Binding-site contacts:
Ligand atom N2 contacts residue GLU92 of chain 1.A at 3.9 Å.
Ligand atom C6 contacts residue GLY97 of chain 1.A at 3.7 Å.
Ligand atom C1 contacts residue LEU144 of chain 1.A at 3.4 Å (hydrophobic).
Ligand atom F2 contacts residue ALA154 of chain 1.A at 3.8 Å.
Ligand atom N5 contacts residue LEU144 of chain 1.A at 3.7 Å.
Ligand atom C12 contacts residue LEU20 of chain 1.A at 3.5 Å (hydrophobic).
Ligand atom N2 contacts residue ALA94 of chain 1.A at 3.0 Å (h-bond).
Ligand atom C1 contacts residue ALA41 of chain 1.A at 3.9 Å (hydrophobic).
Ligand atom C15 contacts residue LEU144 of chain 1.A at 3.6 Å (hydrophobic).
Ligand atom C9 contacts residue LEU144 of chain 1.A at 3.8 Å (hydrophobic).
Ligand atom O1 contacts residue ARG18 of chain 1.A at 2.9 Å (salt-bridge).
Ligand atom N1 contacts residue LEU75 of chain 1.A at 3.7 Å.
Ligand atom F1 contacts residue VAL28 of chain 1.A at 3.2 Å.
Ligand atom C11 contacts residue VAL28 of chain 1.A at 3.8 Å (hydrophobic).
Ligand atom C12 contacts residue GLY21 of chain 1.A at 3.8 Å.
Ligand atom C14 contacts residue GLU141 of chain 1.A at 3.7 Å.
Ligand atom C7 contacts residue GLY97 of chain 1.A at 3.5 Å.
Ligand atom N3 contacts residue TYR93 of chain 1.A at 3.8 Å.
Ligand atom C2 contacts residue LEU144 of chain 1.A at 3.9 Å (hydrophobic).
Ligand atom C8 contacts residue PRO95 of chain 1.A at 3.8 Å (hydrophobic).
Ligand atom F2 contacts residue LEU144 of chain 1.A at 3.4 Å.
Ligand atom N1 contacts residue GLU92 of chain 1.A at 2.8 Å (salt-bridge).
Ligand atom N2 contacts residue LEU144 of chain 1.A at 3.7 Å.
Ligand atom N6 contacts residue LEU144 of chain 1.A at 3.3 Å.
Ligand atom C8 contacts residue ALA94 of chain 1.A at 3.2 Å (hydrophobic).
Ligand atom C3 contacts residue ALA94 of chain 1.A at 3.3 Å (hydrophobic).
Ligand atom C11 contacts residue LEU20 of chain 1.A at 3.8 Å (hydrophobic).
Ligand atom N1 contacts residue ALA41 of chain 1.A at 3.4 Å.
Ligand atom C1 contacts residue GLU92 of chain 1.A at 3.7 Å.
Ligand atom C2 contacts residue ALA94 of chain 1.A at 3.6 Å (hydrophobic).
Ligand atom N2 contacts residue TYR93 of chain 1.A at 3.8 Å.
Ligand atom C8 contacts residue GLY97 of chain 1.A at 3.5 Å.
Ligand atom C3 contacts residue GLY97 of chain 1.A at 3.7 Å.
Ligand atom C5 contacts residue LEU20 of chain 1.A at 3.5 Å (hydrophobic).
Ligand atom F1 contacts residue LEU20 of chain 1.A at 3.3 Å.
Ligand atom C4 contacts residue GLY97 of chain 1.A at 3.8 Å.
Ligand atom C5 contacts residue GLY97 of chain 1.A at 3.8 Å.
Ligand atom N3 contacts residue ALA94 of chain 1.A at 2.7 Å (h-bond).
Ligand atom O3 contacts residue LEU91 of chain 1.A at 3.8 Å.
Ligand atom F1 contacts residue GLY21 of chain 1.A at 3.8 Å.

Sequence of chain 1.A:
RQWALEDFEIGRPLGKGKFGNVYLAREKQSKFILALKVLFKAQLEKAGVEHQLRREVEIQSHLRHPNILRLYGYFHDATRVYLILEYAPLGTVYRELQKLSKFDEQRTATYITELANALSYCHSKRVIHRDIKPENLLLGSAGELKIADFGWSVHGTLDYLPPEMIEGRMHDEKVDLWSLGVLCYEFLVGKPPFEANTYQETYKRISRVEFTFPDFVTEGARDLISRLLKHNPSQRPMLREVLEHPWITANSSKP

This small molecule binds to this protein.
Small molecule (SMILES): Nc1nc(Nc2ccc(S(N)(=O)=O)cc2)nn1C(=O)c1c(F)cccc1F